Sequence of chain 1.A:
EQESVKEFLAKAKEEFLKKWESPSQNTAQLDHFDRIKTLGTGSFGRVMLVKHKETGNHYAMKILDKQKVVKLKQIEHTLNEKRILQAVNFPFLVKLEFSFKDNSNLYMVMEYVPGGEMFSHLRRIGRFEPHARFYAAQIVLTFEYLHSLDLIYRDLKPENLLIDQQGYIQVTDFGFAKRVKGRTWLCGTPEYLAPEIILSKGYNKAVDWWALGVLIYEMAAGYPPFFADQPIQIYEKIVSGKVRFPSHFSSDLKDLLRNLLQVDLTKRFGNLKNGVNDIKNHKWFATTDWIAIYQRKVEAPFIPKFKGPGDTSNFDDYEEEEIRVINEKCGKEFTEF

Binding-site contacts:
Ligand atom O1 contacts residue LEU43 of chain 1.A at 4.3 Å.
Ligand atom O contacts residue ILE338 of chain 1.A at 4.3 Å.
Ligand atom S1 contacts residue LEU43 of chain 1.A at 4.2 Å.
Ligand atom C2 contacts residue ARG48 of chain 1.A at 4.5 Å.
Ligand atom C3 contacts residue ARG48 of chain 1.A at 4.0 Å.
Ligand atom C3 contacts residue LEU43 of chain 1.A at 3.5 Å (hydrophobic).
Ligand atom S1 contacts residue ILE338 of chain 1.A at 3.7 Å.
Ligand atom CL contacts residue LEU43 of chain 1.A at 3.8 Å.
Ligand atom CL contacts residue PHE46 of chain 1.A at 4.3 Å.
Ligand atom C contacts residue LEU43 of chain 1.A at 4.2 Å (hydrophobic).
Ligand atom C2 contacts residue PHE46 of chain 1.A at 3.1 Å (hydrophobic).
Ligand atom CL contacts residue ILE338 of chain 1.A at 4.5 Å.
Ligand atom C3 contacts residue PHE46 of chain 1.A at 4.1 Å (hydrophobic).
Ligand atom S1 contacts residue ARG48 of chain 1.A at 4.0 Å.
Ligand atom CL contacts residue ARG48 of chain 1.A at 3.8 Å.
Ligand atom C1 contacts residue LEU43 of chain 1.A at 3.9 Å (hydrophobic).
Ligand atom C2 contacts residue LEU43 of chain 1.A at 3.5 Å (hydrophobic).
Ligand atom C1 contacts residue PHE46 of chain 1.A at 4.0 Å (hydrophobic).
Ligand atom CL contacts residue MET74 of chain 1.A at 4.2 Å.
Ligand atom CL contacts residue VAL63 of chain 1.A at 3.6 Å.
Ligand atom CL contacts residue ASP47 of chain 1.A at 4.2 Å.

The protein below binds the small molecule below.
Small molecule (SMILES): NS(=O)(=O)c1ccc(Cl)s1